Binding-site contacts:
Ligand atom C2' contacts residue TYR923 of chain 1.A at 3.5 Å (hydrophobic).
Ligand atom O3A contacts residue LYS919 of chain 1.A at 3.5 Å.
Ligand atom C3' contacts residue TYR923 of chain 1.A at 3.6 Å (hydrophobic).
Ligand atom O2B contacts residue VAL863 of chain 1.A at 3.3 Å (h-bond).
Ligand atom O2A contacts residue MG1 of chain 1.F at 3.3 Å.
Ligand atom O3G contacts residue LYS919 of chain 1.A at 3.8 Å.
Ligand atom O2B contacts residue SER865 of chain 1.A at 3.2 Å.
Ligand atom PB contacts residue MG1 of chain 1.G at 3.5 Å.
Ligand atom O3B contacts residue MG1 of chain 1.G at 3.4 Å.
Ligand atom O1A contacts residue ASP1107 of chain 1.A at 2.7 Å (salt-bridge).
Ligand atom PG contacts residue MG1 of chain 1.G at 3.1 Å.
Ligand atom O3A contacts residue TYR923 of chain 1.A at 3.5 Å.
Ligand atom PB contacts residue SER865 of chain 1.A at 3.8 Å.
Ligand atom C2' contacts residue GLU867 of chain 1.A at 3.5 Å.
Ligand atom O2G contacts residue ASP1107 of chain 1.A at 3.7 Å.
Ligand atom PB contacts residue TYR923 of chain 1.A at 3.7 Å.
Ligand atom O1B contacts residue HIS904 of chain 1.A at 3.4 Å (h-bond).
Ligand atom O1G contacts residue ASP864 of chain 1.A at 3.3 Å.
Ligand atom O2A contacts residue LYS919 of chain 1.A at 3.1 Å (salt-bridge).
Ligand atom O2G contacts residue ASP862 of chain 1.A at 2.7 Å (salt-bridge).
Ligand atom O3B contacts residue LYS919 of chain 1.A at 3.0 Å (salt-bridge).
Ligand atom C4' contacts residue GLN866 of chain 1.A at 3.2 Å.
Ligand atom O2G contacts residue ASP864 of chain 1.A at 3.4 Å.
Ligand atom O1G contacts residue SER865 of chain 1.A at 3.6 Å.
Ligand atom O2G contacts residue VAL863 of chain 1.A at 2.6 Å (h-bond).
Ligand atom C5' contacts residue MG1 of chain 1.F at 2.9 Å.
Ligand atom PA contacts residue MG1 of chain 1.G at 3.6 Å.
Ligand atom O1A contacts residue MG1 of chain 1.G at 2.2 Å.
Ligand atom O1B contacts residue TYR923 of chain 1.A at 2.8 Å (h-bond).
Ligand atom O2B contacts residue MG1 of chain 1.G at 2.6 Å.
Ligand atom O1A contacts residue MG1 of chain 1.F at 2.0 Å.
Ligand atom O2G contacts residue MG1 of chain 1.G at 1.7 Å.
Ligand atom O5' contacts residue MG1 of chain 1.F at 2.7 Å.
Ligand atom O1B contacts residue SER865 of chain 1.A at 3.2 Å.
Ligand atom O2B contacts residue ASP1107 of chain 1.A at 3.0 Å (salt-bridge).
Ligand atom PA contacts residue MG1 of chain 1.F at 2.7 Å.
Ligand atom C5' contacts residue GLN866 of chain 1.A at 3.4 Å.
Ligand atom C5' contacts residue ASP1107 of chain 1.A at 3.2 Å.
Ligand atom O4' contacts residue ARG825 of chain 1.A at 3.5 Å (salt-bridge).
Ligand atom C3' contacts residue GLU867 of chain 1.A at 3.6 Å.

Sequence of chain 1.A:
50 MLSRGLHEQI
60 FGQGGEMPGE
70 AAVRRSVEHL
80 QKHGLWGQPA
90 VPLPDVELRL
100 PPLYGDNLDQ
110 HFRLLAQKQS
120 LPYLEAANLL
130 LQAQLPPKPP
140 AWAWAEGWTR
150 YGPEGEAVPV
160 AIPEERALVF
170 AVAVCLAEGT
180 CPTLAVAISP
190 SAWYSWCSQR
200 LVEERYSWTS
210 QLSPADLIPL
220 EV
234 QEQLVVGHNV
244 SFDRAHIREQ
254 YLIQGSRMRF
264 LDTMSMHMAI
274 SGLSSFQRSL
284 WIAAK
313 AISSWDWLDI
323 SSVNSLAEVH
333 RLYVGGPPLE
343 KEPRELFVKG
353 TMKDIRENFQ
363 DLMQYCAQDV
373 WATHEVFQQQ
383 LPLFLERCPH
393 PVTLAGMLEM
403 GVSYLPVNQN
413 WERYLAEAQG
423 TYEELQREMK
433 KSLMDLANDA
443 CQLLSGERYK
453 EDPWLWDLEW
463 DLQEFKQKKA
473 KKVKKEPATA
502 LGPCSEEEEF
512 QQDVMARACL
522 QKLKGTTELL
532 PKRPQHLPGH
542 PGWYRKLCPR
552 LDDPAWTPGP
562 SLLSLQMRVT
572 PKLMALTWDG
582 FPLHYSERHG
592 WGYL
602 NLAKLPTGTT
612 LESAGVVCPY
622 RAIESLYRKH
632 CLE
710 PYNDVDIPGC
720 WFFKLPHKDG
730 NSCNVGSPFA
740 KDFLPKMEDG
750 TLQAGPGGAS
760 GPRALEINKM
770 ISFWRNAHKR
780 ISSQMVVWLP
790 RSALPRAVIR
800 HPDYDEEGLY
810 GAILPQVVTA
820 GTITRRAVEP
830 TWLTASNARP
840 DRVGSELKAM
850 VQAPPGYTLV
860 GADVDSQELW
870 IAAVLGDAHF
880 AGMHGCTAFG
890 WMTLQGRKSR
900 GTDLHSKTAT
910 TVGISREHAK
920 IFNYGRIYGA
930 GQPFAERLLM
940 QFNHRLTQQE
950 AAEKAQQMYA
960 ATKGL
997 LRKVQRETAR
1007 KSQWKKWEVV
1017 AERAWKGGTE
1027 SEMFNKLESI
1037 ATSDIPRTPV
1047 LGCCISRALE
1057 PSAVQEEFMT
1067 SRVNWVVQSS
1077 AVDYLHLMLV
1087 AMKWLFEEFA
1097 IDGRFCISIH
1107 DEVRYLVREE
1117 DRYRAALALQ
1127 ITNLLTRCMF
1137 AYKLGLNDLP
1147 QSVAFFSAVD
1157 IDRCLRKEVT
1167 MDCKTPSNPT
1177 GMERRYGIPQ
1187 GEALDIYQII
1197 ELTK

A small-molecule ligand and the protein it binds are described below.
Small molecule (SMILES): Nc1ccn([C@H]2CC[C@@H](CO[P](=O)(O)O[P](=O)(O)OP(=O)(O)O)O2)c(=O)n1